Sequence of chain 1.B:
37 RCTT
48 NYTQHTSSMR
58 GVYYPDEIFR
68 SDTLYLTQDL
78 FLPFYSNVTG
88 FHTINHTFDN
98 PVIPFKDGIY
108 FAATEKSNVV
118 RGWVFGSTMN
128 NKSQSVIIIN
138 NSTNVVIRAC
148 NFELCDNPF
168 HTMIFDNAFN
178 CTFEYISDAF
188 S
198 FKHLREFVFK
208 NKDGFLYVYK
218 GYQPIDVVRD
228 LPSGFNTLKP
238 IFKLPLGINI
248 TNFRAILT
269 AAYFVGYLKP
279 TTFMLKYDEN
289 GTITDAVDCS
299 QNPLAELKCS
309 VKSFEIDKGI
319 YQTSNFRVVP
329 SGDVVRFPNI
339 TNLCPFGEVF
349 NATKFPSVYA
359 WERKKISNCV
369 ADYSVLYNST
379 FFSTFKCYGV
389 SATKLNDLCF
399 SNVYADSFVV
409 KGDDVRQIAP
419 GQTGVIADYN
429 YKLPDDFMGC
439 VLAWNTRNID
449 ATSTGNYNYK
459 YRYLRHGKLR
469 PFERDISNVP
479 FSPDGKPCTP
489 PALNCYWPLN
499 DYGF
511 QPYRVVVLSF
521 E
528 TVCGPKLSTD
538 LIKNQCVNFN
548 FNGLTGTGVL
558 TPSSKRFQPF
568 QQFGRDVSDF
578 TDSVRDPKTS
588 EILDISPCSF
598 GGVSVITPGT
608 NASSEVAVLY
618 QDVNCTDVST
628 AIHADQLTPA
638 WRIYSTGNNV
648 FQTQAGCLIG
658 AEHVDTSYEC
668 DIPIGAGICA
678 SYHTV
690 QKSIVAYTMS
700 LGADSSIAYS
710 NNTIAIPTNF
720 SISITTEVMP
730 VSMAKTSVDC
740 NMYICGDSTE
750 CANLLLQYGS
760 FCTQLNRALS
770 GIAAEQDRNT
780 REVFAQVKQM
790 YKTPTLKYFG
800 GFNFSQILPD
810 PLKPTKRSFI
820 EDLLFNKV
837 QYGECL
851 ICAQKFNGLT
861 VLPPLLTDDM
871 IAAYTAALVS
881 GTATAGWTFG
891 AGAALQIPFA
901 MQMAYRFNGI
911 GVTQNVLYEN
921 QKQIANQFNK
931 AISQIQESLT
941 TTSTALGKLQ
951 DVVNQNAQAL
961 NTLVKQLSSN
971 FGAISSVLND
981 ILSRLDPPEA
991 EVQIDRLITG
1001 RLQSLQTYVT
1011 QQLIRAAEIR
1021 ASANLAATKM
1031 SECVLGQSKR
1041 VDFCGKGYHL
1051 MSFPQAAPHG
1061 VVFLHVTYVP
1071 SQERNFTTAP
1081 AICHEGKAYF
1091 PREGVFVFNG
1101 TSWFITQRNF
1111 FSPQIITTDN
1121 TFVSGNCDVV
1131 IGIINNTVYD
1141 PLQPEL

The small molecule below binds the protein below.
Small molecule (SMILES): CC(=O)N[C@@H]1[C@@H](O)[C@H](O)[C@@H](CO)O[C@H]1O

Binding-site contacts:
Ligand atom C5 contacts residue ASN376 of chain 1.B at 3.7 Å.
Ligand atom C6 contacts residue SER372 of chain 1.B at 4.1 Å.
Ligand atom C3 contacts residue ASN376 of chain 1.B at 3.6 Å.
Ligand atom C7 contacts residue ASN376 of chain 1.B at 3.6 Å.
Ligand atom O5 contacts residue ASN376 of chain 1.B at 2.5 Å (h-bond).
Ligand atom C2 contacts residue ASN376 of chain 1.B at 2.3 Å.
Ligand atom O7 contacts residue ASN376 of chain 1.B at 3.8 Å.
Ligand atom N2 contacts residue ASN376 of chain 1.B at 2.8 Å (h-bond).
Ligand atom O5 contacts residue SER372 of chain 1.B at 3.9 Å.
Ligand atom C1 contacts residue ASN376 of chain 1.B at 1.4 Å.
Ligand atom C4 contacts residue ASN376 of chain 1.B at 4.1 Å.
Ligand atom C1 contacts residue SER372 of chain 1.B at 4.2 Å.